Binding-site contacts:
Ligand atom O2 contacts residue ASP154 of chain 1.B at 3.0 Å (salt-bridge).
Ligand atom C7 contacts residue PHE79 of chain 1.B at 4.5 Å (hydrophobic).
Ligand atom O3 contacts residue HIS45 of chain 1.B at 4.5 Å.
Ligand atom C9 contacts residue TRP90 of chain 1.B at 3.8 Å (hydrophobic).
Ligand atom O1 contacts residue HIS45 of chain 1.B at 3.3 Å.
Ligand atom C4 contacts residue HIS45 of chain 1.B at 4.0 Å.
Ligand atom C6 contacts residue PHE82 of chain 1.B at 4.2 Å (hydrophobic).
Ligand atom C1 contacts residue TRP90 of chain 1.B at 4.3 Å (hydrophobic).
Ligand atom C10 contacts residue ASP154 of chain 1.B at 3.2 Å.
Ligand atom C9 contacts residue GLU244 of chain 1.B at 3.2 Å.
Ligand atom C1 contacts residue GLU244 of chain 1.B at 4.3 Å.
Ligand atom C8 contacts residue ILE150 of chain 1.B at 4.4 Å (hydrophobic).
Ligand atom C4 contacts residue TRP40 of chain 1.B at 4.0 Å (hydrophobic).
Ligand atom C8 contacts residue GLU244 of chain 1.B at 3.6 Å.
Ligand atom C9 contacts residue ILE93 of chain 1.B at 3.7 Å (hydrophobic).
Ligand atom C10 contacts residue GLU244 of chain 1.B at 3.3 Å.
Ligand atom O2 contacts residue GLU244 of chain 1.B at 2.6 Å (salt-bridge).
Ligand atom C3 contacts residue TRP40 of chain 1.B at 4.4 Å (hydrophobic).
Ligand atom C6 contacts residue ILE77 of chain 1.B at 3.6 Å (hydrophobic).
Ligand atom O1 contacts residue TRP40 of chain 1.B at 2.8 Å (h-bond).
Ligand atom O3 contacts residue HIS145 of chain 1.B at 4.2 Å.
Ligand atom C10 contacts residue HIS145 of chain 1.B at 3.7 Å.
Ligand atom O1 contacts residue PHE82 of chain 1.B at 3.5 Å.
Ligand atom C6 contacts residue TRP40 of chain 1.B at 3.6 Å (hydrophobic).
Ligand atom O2 contacts residue HIS145 of chain 1.B at 2.6 Å (h-bond).
Ligand atom C1 contacts residue ILE93 of chain 1.B at 3.9 Å (hydrophobic).
Ligand atom C5 contacts residue PHE82 of chain 1.B at 3.7 Å (hydrophobic).
Ligand atom C7 contacts residue PHE82 of chain 1.B at 3.6 Å (hydrophobic).
Ligand atom C6 contacts residue PRO144 of chain 1.B at 4.1 Å (hydrophobic).
Ligand atom O3 contacts residue GLU244 of chain 1.B at 4.5 Å.
Ligand atom O3 contacts residue ASP154 of chain 1.B at 2.7 Å (salt-bridge).
Ligand atom C5 contacts residue HIS45 of chain 1.B at 4.1 Å.
Ligand atom C4 contacts residue PHE82 of chain 1.B at 4.0 Å (hydrophobic).
Ligand atom C7 contacts residue LEU84 of chain 1.B at 4.0 Å (hydrophobic).
Ligand atom C5 contacts residue ILE93 of chain 1.B at 3.7 Å (hydrophobic).

The small molecule below binds the protein below.
Small molecule (SMILES): C[C@@H]1C(=O)C[C@@H](CC(O)O)C1(C)C

Sequence of chain 1.B:
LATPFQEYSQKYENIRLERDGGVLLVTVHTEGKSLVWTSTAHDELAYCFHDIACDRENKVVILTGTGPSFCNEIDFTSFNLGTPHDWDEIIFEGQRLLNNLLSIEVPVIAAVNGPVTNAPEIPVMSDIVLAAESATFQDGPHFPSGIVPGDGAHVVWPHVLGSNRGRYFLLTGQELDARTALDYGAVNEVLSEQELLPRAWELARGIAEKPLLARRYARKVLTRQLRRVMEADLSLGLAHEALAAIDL